Sequence of chain 1.A:
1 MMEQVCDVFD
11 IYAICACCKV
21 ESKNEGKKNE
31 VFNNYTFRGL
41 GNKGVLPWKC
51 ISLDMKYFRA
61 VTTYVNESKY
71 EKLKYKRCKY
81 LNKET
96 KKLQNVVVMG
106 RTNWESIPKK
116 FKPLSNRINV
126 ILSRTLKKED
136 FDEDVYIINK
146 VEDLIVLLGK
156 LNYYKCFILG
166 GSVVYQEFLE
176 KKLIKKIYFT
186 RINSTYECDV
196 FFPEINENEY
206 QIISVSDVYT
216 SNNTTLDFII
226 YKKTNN

A small-molecule ligand and the protein it binds are described below.
Small molecule (SMILES): CC1(C)N=C(N)N=C(N)N1OCCCOc1cc(Cl)c(Cl)cc1Cl

Binding-site contacts:
Ligand atom NH2 contacts residue LEU164 of chain 1.A at 3.2 Å (h-bond).
Ligand atom C3 contacts residue ASP54 of chain 1.A at 3.6 Å.
Ligand atom NH1 contacts residue ASP54 of chain 1.A at 2.8 Å (salt-bridge).
Ligand atom C1 contacts residue ASP54 of chain 1.A at 3.6 Å.
Ligand atom C14 contacts residue PRO113 of chain 1.A at 3.7 Å (hydrophobic).
Ligand atom N4 contacts residue ILE14 of chain 1.A at 3.6 Å.
Ligand atom N6 contacts residue PHE58 of chain 1.A at 3.7 Å.
Ligand atom CL2 contacts residue PRO113 of chain 1.A at 3.5 Å.
Ligand atom N4 contacts residue CYS15 of chain 1.A at 3.3 Å.
Ligand atom CL3 contacts residue LEU46 of chain 1.A at 3.8 Å.
Ligand atom NH2 contacts residue ILE14 of chain 1.A at 3.0 Å (h-bond).
Ligand atom NH1 contacts residue ILE14 of chain 1.A at 3.9 Å.
Ligand atom NH2 contacts residue PHE58 of chain 1.A at 3.9 Å.
Ligand atom C5 contacts residue PHE58 of chain 1.A at 3.6 Å (hydrophobic).
Ligand atom N4 contacts residue PHE58 of chain 1.A at 3.6 Å.
Ligand atom C5 contacts residue NDP1 of chain 1.F at 3.6 Å.
Ligand atom C15 contacts residue PRO113 of chain 1.A at 3.5 Å (hydrophobic).
Ligand atom CM2 contacts residue NDP1 of chain 1.F at 3.4 Å.
Ligand atom NH1 contacts residue THR185 of chain 1.A at 3.5 Å (h-bond).
Ligand atom NH2 contacts residue TYR170 of chain 1.A at 3.5 Å (h-bond).
Ligand atom N2 contacts residue PHE58 of chain 1.A at 3.9 Å.
Ligand atom CM1 contacts residue ASP54 of chain 1.A at 3.8 Å.
Ligand atom O11 contacts residue ILE112 of chain 1.A at 3.8 Å.
Ligand atom N4 contacts residue NDP1 of chain 1.F at 3.8 Å.
Ligand atom C3 contacts residue CYS15 of chain 1.A at 3.8 Å (hydrophobic).
Ligand atom C9 contacts residue ASN108 of chain 1.A at 3.1 Å.
Ligand atom NH2 contacts residue NDP1 of chain 1.F at 3.8 Å.
Ligand atom O7 contacts residue NDP1 of chain 1.F at 3.8 Å.
Ligand atom N6 contacts residue NDP1 of chain 1.F at 3.9 Å.
Ligand atom CL3 contacts residue SER111 of chain 1.A at 3.6 Å.
Ligand atom C10 contacts residue ASN108 of chain 1.A at 3.2 Å.
Ligand atom C8 contacts residue PHE58 of chain 1.A at 3.4 Å (hydrophobic).
Ligand atom C12 contacts residue ILE112 of chain 1.A at 3.9 Å (hydrophobic).
Ligand atom NH1 contacts residue CYS15 of chain 1.A at 3.4 Å (h-bond).
Ligand atom C5 contacts residue ILE14 of chain 1.A at 3.8 Å (hydrophobic).
Ligand atom NH1 contacts residue ALA16 of chain 1.A at 3.9 Å.
Ligand atom N2 contacts residue ASP54 of chain 1.A at 2.7 Å (salt-bridge).
Ligand atom CM2 contacts residue ASP54 of chain 1.A at 3.8 Å.
Ligand atom C3 contacts residue PHE58 of chain 1.A at 3.9 Å (hydrophobic).
Ligand atom CM1 contacts residue MET55 of chain 1.A at 3.6 Å (hydrophobic).